Sequence of chain 1.F:
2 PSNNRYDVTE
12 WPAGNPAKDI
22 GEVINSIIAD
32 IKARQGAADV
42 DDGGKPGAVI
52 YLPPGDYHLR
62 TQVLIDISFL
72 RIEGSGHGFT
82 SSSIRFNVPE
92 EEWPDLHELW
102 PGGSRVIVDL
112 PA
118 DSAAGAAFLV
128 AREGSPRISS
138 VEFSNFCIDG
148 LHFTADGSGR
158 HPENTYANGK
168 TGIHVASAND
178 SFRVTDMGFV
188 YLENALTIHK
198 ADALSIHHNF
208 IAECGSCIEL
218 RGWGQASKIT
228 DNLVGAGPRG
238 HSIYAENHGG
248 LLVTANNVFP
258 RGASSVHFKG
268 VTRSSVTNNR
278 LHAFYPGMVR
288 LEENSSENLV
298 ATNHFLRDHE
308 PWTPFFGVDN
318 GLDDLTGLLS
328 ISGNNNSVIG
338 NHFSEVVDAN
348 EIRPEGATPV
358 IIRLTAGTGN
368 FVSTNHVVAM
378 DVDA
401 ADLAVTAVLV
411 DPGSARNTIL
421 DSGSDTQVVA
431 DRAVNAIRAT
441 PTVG

This small molecule binds to this protein.
Small molecule (SMILES): OC[C@H]1O[C@@](CO)(OC[C@@]2(O[C@H]3O[C@H](CO)[C@@H](O)[C@H](O)[C@H]3O)O[C@H](CO)[C@@H](O)[C@@H]2O)[C@@H](O)[C@@H]1O

Binding-site contacts:
Ligand atom O6 contacts residue PHE281 of chain 1.F at 3.3 Å.
Ligand atom O4 contacts residue ASP177 of chain 1.D at 3.8 Å.
Ligand atom O4 contacts residue ARG258 of chain 1.F at 4.0 Å.
Ligand atom C1 contacts residue TRP309 of chain 1.F at 3.7 Å (hydrophobic).
Ligand atom C4 contacts residue PHE256 of chain 1.F at 4.0 Å (hydrophobic).
Ligand atom C3 contacts residue ARG134 of chain 1.D at 4.0 Å.
Ligand atom C6 contacts residue PRO257 of chain 1.F at 3.4 Å (hydrophobic).
Ligand atom O6 contacts residue ARG258 of chain 1.F at 3.7 Å.
Ligand atom O3 contacts residue ARG134 of chain 1.D at 3.2 Å (salt-bridge).
Ligand atom C5 contacts residue PRO257 of chain 1.F at 3.3 Å (hydrophobic).
Ligand atom O3 contacts residue ILE85 of chain 1.F at 3.5 Å.
Ligand atom O4 contacts residue GLY232 of chain 1.F at 4.0 Å.
Ligand atom O6 contacts residue PRO257 of chain 1.F at 3.6 Å.
Ligand atom O4 contacts residue PRO257 of chain 1.F at 2.6 Å (h-bond).
Ligand atom O1 contacts residue ARG258 of chain 1.F at 2.8 Å (salt-bridge).
Ligand atom C1 contacts residue SER84 of chain 1.F at 3.5 Å.
Ligand atom C1 contacts residue GLU210 of chain 1.F at 3.7 Å.
Ligand atom C6 contacts residue GLN222 of chain 1.D at 3.6 Å.
Ligand atom O4 contacts residue PHE256 of chain 1.F at 3.7 Å.
Ligand atom C2 contacts residue PRO308 of chain 1.F at 3.9 Å (hydrophobic).
Ligand atom O1 contacts residue GLU210 of chain 1.F at 4.0 Å.
Ligand atom O3 contacts residue PRO308 of chain 1.F at 4.0 Å.
Ligand atom O4 contacts residue ASP199 of chain 1.D at 3.4 Å.
Ligand atom O2 contacts residue TRP309 of chain 1.F at 3.6 Å.
Ligand atom O5 contacts residue ARG258 of chain 1.F at 3.0 Å (salt-bridge).
Ligand atom O6 contacts residue GLN222 of chain 1.D at 4.0 Å.
Ligand atom C5 contacts residue ARG258 of chain 1.F at 3.6 Å.
Ligand atom C1 contacts residue ARG258 of chain 1.F at 3.9 Å.
Ligand atom O4 contacts residue ARG134 of chain 1.D at 3.2 Å (salt-bridge).
Ligand atom O2 contacts residue PRO308 of chain 1.F at 4.1 Å.
Ligand atom O6 contacts residue PHE256 of chain 1.F at 4.0 Å.
Ligand atom O6 contacts residue GLN222 of chain 1.D at 3.1 Å.
Ligand atom O1 contacts residue SER84 of chain 1.F at 2.7 Å (h-bond).
Ligand atom C4 contacts residue ARG134 of chain 1.D at 4.0 Å.
Ligand atom C2 contacts residue GLU210 of chain 1.F at 4.0 Å.
Ligand atom O3 contacts residue GLU210 of chain 1.F at 2.7 Å (salt-bridge).
Ligand atom C4 contacts residue PRO257 of chain 1.F at 3.3 Å (hydrophobic).
Ligand atom C3 contacts residue GLU210 of chain 1.F at 3.4 Å.
Ligand atom C2 contacts residue ARG258 of chain 1.F at 4.0 Å.
Ligand atom O1 contacts residue TRP309 of chain 1.F at 3.4 Å.

Sequence of chain 1.D:
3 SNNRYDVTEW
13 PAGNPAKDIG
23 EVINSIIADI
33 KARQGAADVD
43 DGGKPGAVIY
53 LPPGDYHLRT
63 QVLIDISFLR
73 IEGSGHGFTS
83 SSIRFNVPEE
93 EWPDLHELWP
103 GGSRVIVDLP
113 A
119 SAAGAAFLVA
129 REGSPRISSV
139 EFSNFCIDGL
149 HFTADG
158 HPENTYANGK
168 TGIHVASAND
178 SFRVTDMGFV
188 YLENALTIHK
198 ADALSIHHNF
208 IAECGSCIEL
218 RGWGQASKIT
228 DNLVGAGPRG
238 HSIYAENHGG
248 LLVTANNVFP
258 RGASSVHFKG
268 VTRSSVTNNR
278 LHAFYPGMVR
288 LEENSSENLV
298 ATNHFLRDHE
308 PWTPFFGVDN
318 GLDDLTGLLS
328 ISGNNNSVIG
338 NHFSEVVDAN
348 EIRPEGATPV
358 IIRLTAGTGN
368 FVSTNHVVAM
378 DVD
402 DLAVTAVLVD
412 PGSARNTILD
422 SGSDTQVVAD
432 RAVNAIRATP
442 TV